Binding-site contacts:
Ligand atom C10 contacts residue PHE170 of chain 1.A at 4.1 Å (hydrophobic).
Ligand atom C8 contacts residue GLN167 of chain 1.A at 3.1 Å.
Ligand atom C11 contacts residue MET125 of chain 1.A at 4.3 Å (hydrophobic).
Ligand atom N2 contacts residue MET125 of chain 1.A at 3.8 Å.
Ligand atom N18 contacts residue LEU293 of chain 1.A at 4.2 Å.
Ligand atom N9 contacts residue GLN167 of chain 1.A at 3.3 Å (h-bond).
Ligand atom O14 contacts residue PHE170 of chain 1.A at 3.4 Å.
Ligand atom C13 contacts residue PHE170 of chain 1.A at 3.3 Å (hydrophobic).
Ligand atom C8 contacts residue PHE170 of chain 1.A at 3.8 Å (hydrophobic).
Ligand atom C3 contacts residue PHE302 of chain 1.A at 3.9 Å (hydrophobic).
Ligand atom N18 contacts residue PHE302 of chain 1.A at 3.7 Å.
Ligand atom C12 contacts residue PHE170 of chain 1.A at 3.4 Å (hydrophobic).
Ligand atom C15 contacts residue TRP181 of chain 1.A at 3.2 Å (hydrophobic).
Ligand atom C4 contacts residue LEU293 of chain 1.A at 3.2 Å (hydrophobic).
Ligand atom N6 contacts residue HIS289 of chain 1.A at 4.2 Å.
Ligand atom N6 contacts residue SER129 of chain 1.A at 3.5 Å (h-bond).
Ligand atom CL19 contacts residue MET307 of chain 1.A at 3.6 Å.
Ligand atom C13 contacts residue TRP181 of chain 1.A at 4.2 Å (hydrophobic).
Ligand atom C7 contacts residue PHE170 of chain 1.A at 3.4 Å (hydrophobic).
Ligand atom C1 contacts residue MET125 of chain 1.A at 3.9 Å (hydrophobic).
Ligand atom N18 contacts residue LEU122 of chain 1.A at 2.5 Å.
Ligand atom C5 contacts residue PHE302 of chain 1.A at 4.2 Å (hydrophobic).
Ligand atom C7 contacts residue GLN167 of chain 1.A at 4.3 Å.
Ligand atom CL19 contacts residue LEU293 of chain 1.A at 3.9 Å.
Ligand atom C15 contacts residue PHE170 of chain 1.A at 3.4 Å (hydrophobic).
Ligand atom N9 contacts residue PHE170 of chain 1.A at 4.2 Å.
Ligand atom C21 contacts residue MET128 of chain 1.A at 4.4 Å (hydrophobic).
Ligand atom C3 contacts residue LEU122 of chain 1.A at 3.7 Å (hydrophobic).
Ligand atom C21 contacts residue SER129 of chain 1.A at 3.2 Å.
Ligand atom C5 contacts residue HIS289 of chain 1.A at 4.4 Å.
Ligand atom S17 contacts residue MET125 of chain 1.A at 3.6 Å.
Ligand atom C4 contacts residue PHE302 of chain 1.A at 3.2 Å (hydrophobic).
Ligand atom C16 contacts residue SER129 of chain 1.A at 3.8 Å.
Ligand atom CL19 contacts residue SER129 of chain 1.A at 3.5 Å.
Ligand atom C5 contacts residue LEU293 of chain 1.A at 3.9 Å (hydrophobic).
Ligand atom C5 contacts residue SER129 of chain 1.A at 3.9 Å.
Ligand atom C11 contacts residue PHE170 of chain 1.A at 3.8 Å (hydrophobic).
Ligand atom O14 contacts residue TRP181 of chain 1.A at 3.6 Å.
Ligand atom C3 contacts residue LEU293 of chain 1.A at 4.1 Å (hydrophobic).
Ligand atom C21 contacts residue MET125 of chain 1.A at 3.3 Å (hydrophobic).

Sequence of chain 1.A:
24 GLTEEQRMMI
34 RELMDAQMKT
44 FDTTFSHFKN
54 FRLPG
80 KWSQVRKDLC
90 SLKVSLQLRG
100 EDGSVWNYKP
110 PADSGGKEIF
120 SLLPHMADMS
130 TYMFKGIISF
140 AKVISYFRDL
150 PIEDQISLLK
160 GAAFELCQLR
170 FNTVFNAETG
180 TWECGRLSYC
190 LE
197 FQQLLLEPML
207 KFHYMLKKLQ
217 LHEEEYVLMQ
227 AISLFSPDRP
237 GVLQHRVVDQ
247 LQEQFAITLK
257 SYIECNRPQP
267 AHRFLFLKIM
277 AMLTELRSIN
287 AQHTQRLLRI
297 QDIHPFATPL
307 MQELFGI

A small-molecule ligand and the protein it binds are described below.
Small molecule (SMILES): C[C@H](Sc1nc(N)cc(Cl)n1)c1cc2ccoc2cn1